Binding-site contacts:
Ligand atom CA contacts residue TYR83 of chain 2.A at 3.5 Å (hydrophobic).
Ligand atom C2 contacts residue TYR83 of chain 2.A at 3.7 Å (hydrophobic).
Ligand atom NA contacts residue TYR152 of chain 2.A at 3.9 Å.
Ligand atom NA contacts residue GLU109 of chain 2.A at 4.2 Å.
Ligand atom CA contacts residue TYR104 of chain 2.A at 4.1 Å (hydrophobic).
Ligand atom NA contacts residue TYR104 of chain 2.A at 3.2 Å (h-bond).
Ligand atom CA contacts residue SER85 of chain 2.A at 3.7 Å.
Ligand atom C3 contacts residue TYR152 of chain 2.A at 3.9 Å (hydrophobic).
Ligand atom OA contacts residue MET84 of chain 2.A at 3.2 Å.
Ligand atom NA contacts residue TYR108 of chain 2.A at 3.5 Å.
Ligand atom OA contacts residue SER85 of chain 2.A at 3.1 Å (h-bond).
Ligand atom NA contacts residue MET84 of chain 2.A at 4.4 Å.
Ligand atom NA contacts residue THR106 of chain 2.A at 4.1 Å.
Ligand atom C1 contacts residue TYR150 of chain 2.A at 4.1 Å (hydrophobic).
Ligand atom NA contacts residue TYR83 of chain 2.A at 3.6 Å (h-bond).
Ligand atom CA contacts residue TYR150 of chain 2.A at 3.8 Å (hydrophobic).
Ligand atom C1 contacts residue PRO107 of chain 2.A at 3.1 Å (hydrophobic).
Ligand atom C2 contacts residue PRO107 of chain 2.A at 4.2 Å (hydrophobic).
Ligand atom CA contacts residue MET84 of chain 2.A at 3.9 Å (hydrophobic).
Ligand atom C1 contacts residue TYR83 of chain 2.A at 4.4 Å (hydrophobic).
Ligand atom OA contacts residue TYR83 of chain 2.A at 3.8 Å.
Ligand atom C2 contacts residue TYR152 of chain 2.A at 4.0 Å (hydrophobic).
Ligand atom OA contacts residue TYR150 of chain 2.A at 2.8 Å (h-bond).
Ligand atom C3 contacts residue THR233 of chain 2.A at 3.7 Å.
Ligand atom NA contacts residue SER85 of chain 2.A at 2.9 Å (h-bond).
Ligand atom C1 contacts residue TYR152 of chain 2.A at 3.6 Å (hydrophobic).
Ligand atom C2 contacts residue TYR150 of chain 2.A at 3.7 Å (hydrophobic).
Ligand atom CA contacts residue TYR152 of chain 2.A at 3.7 Å (hydrophobic).
Ligand atom CA contacts residue PRO107 of chain 2.A at 3.5 Å (hydrophobic).
Ligand atom NA contacts residue PRO107 of chain 2.A at 2.8 Å (h-bond).
Ligand atom C3 contacts residue TYR83 of chain 2.A at 3.4 Å (hydrophobic).
Ligand atom OA contacts residue TYR152 of chain 2.A at 3.3 Å.
Ligand atom C3 contacts residue PRO107 of chain 2.A at 4.0 Å (hydrophobic).
Ligand atom C3 contacts residue VAL206 of chain 2.A at 4.4 Å (hydrophobic).
Ligand atom CA contacts residue THR106 of chain 2.A at 4.4 Å.
Ligand atom C1 contacts residue THR106 of chain 2.A at 4.4 Å.

A protein and the small-molecule ligand that binds it are described below.
Small molecule (SMILES): CCCC(N)=O

Sequence of chain 2.A:
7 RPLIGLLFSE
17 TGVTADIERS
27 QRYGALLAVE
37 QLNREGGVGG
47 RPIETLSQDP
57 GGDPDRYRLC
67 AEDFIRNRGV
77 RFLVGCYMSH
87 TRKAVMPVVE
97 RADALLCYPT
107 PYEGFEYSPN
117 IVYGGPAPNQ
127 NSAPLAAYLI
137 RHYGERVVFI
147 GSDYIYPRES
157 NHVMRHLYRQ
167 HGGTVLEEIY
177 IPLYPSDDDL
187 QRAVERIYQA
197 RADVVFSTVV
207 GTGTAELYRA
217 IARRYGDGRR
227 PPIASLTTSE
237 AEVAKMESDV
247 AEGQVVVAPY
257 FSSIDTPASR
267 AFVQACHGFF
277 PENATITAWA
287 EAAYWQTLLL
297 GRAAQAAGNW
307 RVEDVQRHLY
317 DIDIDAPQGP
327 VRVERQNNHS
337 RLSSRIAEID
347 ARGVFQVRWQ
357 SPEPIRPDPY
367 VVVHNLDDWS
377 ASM